A protein and the small-molecule ligand that binds it are described below.
Small molecule (SMILES): CSCC[C@H](NC=O)C(=O)N[C@@H](CO)C(=O)N[C@H](C=O)CC(=O)O

Binding-site contacts:
Ligand atom CE contacts residue ZN1 of chain 1.T at 3.3 Å.
Ligand atom O1 contacts residue ARG179 of chain 1.C at 3.0 Å (salt-bridge).
Ligand atom O contacts residue CYS2 of chain 1.C at 3.3 Å.
Ligand atom CN contacts residue ASN181 of chain 1.C at 3.9 Å.
Ligand atom CB contacts residue CYS185 of chain 1.C at 4.0 Å (hydrophobic).
Ligand atom C contacts residue CYS2 of chain 1.C at 3.6 Å (hydrophobic).
Ligand atom CN contacts residue LYS180 of chain 1.C at 3.6 Å.
Ligand atom CG contacts residue ZN1 of chain 1.T at 3.0 Å.
Ligand atom CA contacts residue ZN1 of chain 1.T at 2.8 Å.
Ligand atom O1 contacts residue CYS185 of chain 1.C at 3.6 Å (h-bond).
Ligand atom CE contacts residue ALA176 of chain 1.C at 3.4 Å (hydrophobic).
Ligand atom CE contacts residue CYS185 of chain 1.C at 4.0 Å (hydrophobic).
Ligand atom CN contacts residue ZN1 of chain 1.T at 3.0 Å.
Ligand atom SD contacts residue ASP172 of chain 1.C at 3.5 Å (salt-bridge).
Ligand atom CN contacts residue ARG179 of chain 1.C at 3.8 Å.
Ligand atom CN contacts residue PRO182 of chain 1.C at 3.7 Å (hydrophobic).
Ligand atom CE contacts residue ASP172 of chain 1.C at 3.2 Å.
Ligand atom O1 contacts residue ASN181 of chain 1.C at 3.4 Å (h-bond).
Ligand atom CB contacts residue PRO182 of chain 1.C at 3.8 Å (hydrophobic).
Ligand atom O1 contacts residue PRO182 of chain 1.C at 4.0 Å.
Ligand atom SD contacts residue CYS185 of chain 1.C at 3.6 Å.
Ligand atom O contacts residue CYS2 of chain 1.C at 4.3 Å.
Ligand atom O1 contacts residue ZN1 of chain 1.T at 2.3 Å.
Ligand atom OG contacts residue ALA176 of chain 1.C at 4.0 Å.
Ligand atom CA contacts residue PRO182 of chain 1.C at 4.2 Å (hydrophobic).
Ligand atom N contacts residue ZN1 of chain 1.T at 3.7 Å.
Ligand atom N contacts residue ZN1 of chain 1.T at 3.1 Å.
Ligand atom O contacts residue ALA176 of chain 1.C at 4.2 Å.
Ligand atom CB contacts residue ZN1 of chain 1.T at 1.9 Å.
Ligand atom C contacts residue ZN1 of chain 1.T at 3.8 Å.
Ligand atom O1 contacts residue LYS180 of chain 1.C at 3.9 Å.
Ligand atom N contacts residue CYS2 of chain 1.C at 4.3 Å.
Ligand atom N contacts residue PRO182 of chain 1.C at 3.8 Å.
Ligand atom SD contacts residue ZN1 of chain 1.T at 3.1 Å.

Sequence of chain 1.C:
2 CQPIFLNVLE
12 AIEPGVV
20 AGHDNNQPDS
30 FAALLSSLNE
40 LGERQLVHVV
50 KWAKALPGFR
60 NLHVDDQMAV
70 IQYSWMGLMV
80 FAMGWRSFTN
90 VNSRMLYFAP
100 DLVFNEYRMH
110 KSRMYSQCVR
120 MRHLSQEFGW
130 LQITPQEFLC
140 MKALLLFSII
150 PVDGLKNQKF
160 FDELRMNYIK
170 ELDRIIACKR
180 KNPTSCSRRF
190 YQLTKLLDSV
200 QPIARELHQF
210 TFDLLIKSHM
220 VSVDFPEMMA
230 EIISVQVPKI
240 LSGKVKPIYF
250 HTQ